Binding-site contacts:
Ligand atom C3 contacts residue SER406 of chain 1.F at 4.2 Å.
Ligand atom C1 contacts residue SER406 of chain 1.F at 3.9 Å.
Ligand atom C3 contacts residue TYR511 of chain 1.F at 3.9 Å (hydrophobic).
Ligand atom O5 contacts residue GLY553 of chain 1.F at 4.0 Å.
Ligand atom C1 contacts residue GLY553 of chain 1.F at 4.1 Å.
Ligand atom O5 contacts residue ARG551 of chain 1.F at 4.4 Å.
Ligand atom C2 contacts residue SER406 of chain 1.F at 3.2 Å.
Ligand atom O6 contacts residue LYS300 of chain 1.F at 3.0 Å (salt-bridge).
Ligand atom C2 contacts residue TYR511 of chain 1.F at 4.2 Å (hydrophobic).
Ligand atom C2 contacts residue ASP552 of chain 1.F at 4.2 Å.
Ligand atom O5 contacts residue SER406 of chain 1.F at 3.5 Å (h-bond).
Ligand atom C1 contacts residue ASP552 of chain 1.F at 3.8 Å.
Ligand atom O5 contacts residue TYR511 of chain 1.F at 4.2 Å.
Ligand atom C4 contacts residue TYR511 of chain 1.F at 3.8 Å (hydrophobic).
Ligand atom C3 contacts residue LYS300 of chain 1.F at 3.7 Å.
Ligand atom O5 contacts residue ASP552 of chain 1.F at 3.5 Å (salt-bridge).
Ligand atom C4 contacts residue LYS300 of chain 1.F at 3.8 Å.

Sequence of chain 1.F:
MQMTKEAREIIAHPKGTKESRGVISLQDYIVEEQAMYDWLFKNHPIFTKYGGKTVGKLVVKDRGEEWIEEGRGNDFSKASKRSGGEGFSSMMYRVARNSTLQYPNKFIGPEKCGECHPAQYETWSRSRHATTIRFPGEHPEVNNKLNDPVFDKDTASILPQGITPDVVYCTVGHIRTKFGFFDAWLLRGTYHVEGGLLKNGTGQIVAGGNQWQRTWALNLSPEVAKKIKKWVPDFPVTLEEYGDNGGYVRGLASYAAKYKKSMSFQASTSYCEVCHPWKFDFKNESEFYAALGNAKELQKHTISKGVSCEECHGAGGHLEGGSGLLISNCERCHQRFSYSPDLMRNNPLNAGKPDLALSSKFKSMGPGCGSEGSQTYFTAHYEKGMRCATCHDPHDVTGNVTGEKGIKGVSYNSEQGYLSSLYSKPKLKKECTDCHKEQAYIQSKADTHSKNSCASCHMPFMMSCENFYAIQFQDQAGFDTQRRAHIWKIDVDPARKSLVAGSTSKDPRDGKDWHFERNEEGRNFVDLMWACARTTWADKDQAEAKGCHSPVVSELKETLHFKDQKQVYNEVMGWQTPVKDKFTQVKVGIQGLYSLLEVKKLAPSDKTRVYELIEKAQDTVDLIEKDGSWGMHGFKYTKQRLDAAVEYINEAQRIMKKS

A small-molecule ligand and the protein it binds are described below.
Small molecule (SMILES): C[C@@H](O)[C@@H](C)O